Binding-site contacts:
Ligand atom C12 contacts residue PHE80 of chain 1.A at 3.8 Å (hydrophobic).
Ligand atom C9 contacts residue TYR275 of chain 1.A at 3.8 Å (hydrophobic).
Ligand atom C7 contacts residue HIS247 of chain 1.A at 3.8 Å.
Ligand atom C10 contacts residue TYR271 of chain 1.A at 3.2 Å (hydrophobic).
Ligand atom C10 contacts residue LEU274 of chain 1.A at 3.7 Å (hydrophobic).
Ligand atom O3 contacts residue TYR271 of chain 1.A at 3.5 Å.
Ligand atom C13 contacts residue TYR275 of chain 1.A at 3.1 Å (hydrophobic).
Ligand atom C13 contacts residue PHE80 of chain 1.A at 3.5 Å (hydrophobic).
Ligand atom C2 contacts residue TYR275 of chain 1.A at 3.9 Å (hydrophobic).
Ligand atom C4 contacts residue HIS121 of chain 1.A at 3.5 Å.
Ligand atom N1 contacts residue TYR275 of chain 1.A at 3.0 Å (h-bond).
Ligand atom C1 contacts residue TYR275 of chain 1.A at 3.8 Å (hydrophobic).
Ligand atom N2 contacts residue PHE161 of chain 1.A at 3.7 Å.
Ligand atom C10 contacts residue TYR275 of chain 1.A at 3.8 Å (hydrophobic).
Ligand atom C8 contacts residue PHE80 of chain 1.A at 3.5 Å (hydrophobic).
Ligand atom C11 contacts residue TYR271 of chain 1.A at 3.4 Å (hydrophobic).
Ligand atom O1 contacts residue HIS247 of chain 1.A at 3.8 Å.
Ligand atom O1 contacts residue GLN84 of chain 1.A at 2.8 Å (h-bond).
Ligand atom C8 contacts residue CYS83 of chain 1.A at 2.7 Å (hydrophobic).
Ligand atom O1 contacts residue PHE80 of chain 1.A at 3.7 Å.
Ligand atom C11 contacts residue TYR275 of chain 1.A at 3.6 Å (hydrophobic).
Ligand atom O2 contacts residue TYR275 of chain 1.A at 3.7 Å.
Ligand atom C1 contacts residue HIS247 of chain 1.A at 3.8 Å.
Ligand atom C8 contacts residue TYR275 of chain 1.A at 3.5 Å (hydrophobic).
Ligand atom C1 contacts residue CYS83 of chain 1.A at 3.0 Å (hydrophobic).
Ligand atom C5 contacts residue HIS121 of chain 1.A at 3.5 Å.
Ligand atom O3 contacts residue PHE161 of chain 1.A at 3.3 Å.
Ligand atom N2 contacts residue LYS165 of chain 1.A at 3.4 Å (salt-bridge).
Ligand atom O2 contacts residue PHE161 of chain 1.A at 3.7 Å.
Ligand atom N2 contacts residue TYR275 of chain 1.A at 3.5 Å (h-bond).
Ligand atom C9 contacts residue CYS83 of chain 1.A at 1.7 Å (hydrophobic).
Ligand atom N2 contacts residue MET162 of chain 1.A at 3.9 Å.
Ligand atom C3 contacts residue GLN84 of chain 1.A at 3.6 Å.
Ligand atom C3 contacts residue TYR275 of chain 1.A at 3.8 Å (hydrophobic).
Ligand atom O3 contacts residue MET162 of chain 1.A at 3.1 Å (h-bond).
Ligand atom C10 contacts residue CYS83 of chain 1.A at 2.8 Å (hydrophobic).
Ligand atom O2 contacts residue LYS165 of chain 1.A at 2.8 Å (salt-bridge).
Ligand atom C7 contacts residue TYR125 of chain 1.A at 3.2 Å (hydrophobic).
Ligand atom C12 contacts residue TYR275 of chain 1.A at 3.4 Å (hydrophobic).
Ligand atom O1 contacts residue CYS83 of chain 1.A at 3.0 Å (h-bond).

This protein binds this small molecule.
Small molecule (SMILES): O=C(Nc1ccccc1)c1cc([N+](=O)[O-])ccc1Cl

Sequence of chain 1.A:
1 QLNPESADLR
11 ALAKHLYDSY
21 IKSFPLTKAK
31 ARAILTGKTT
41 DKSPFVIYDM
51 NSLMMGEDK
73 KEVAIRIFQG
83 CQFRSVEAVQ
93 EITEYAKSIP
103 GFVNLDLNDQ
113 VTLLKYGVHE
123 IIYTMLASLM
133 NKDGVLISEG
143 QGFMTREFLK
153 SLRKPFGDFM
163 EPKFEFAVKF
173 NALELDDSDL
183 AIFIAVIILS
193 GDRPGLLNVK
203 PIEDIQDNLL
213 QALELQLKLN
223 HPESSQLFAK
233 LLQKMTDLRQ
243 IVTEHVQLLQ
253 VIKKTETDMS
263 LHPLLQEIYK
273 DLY